Sequence of chain 1.A:
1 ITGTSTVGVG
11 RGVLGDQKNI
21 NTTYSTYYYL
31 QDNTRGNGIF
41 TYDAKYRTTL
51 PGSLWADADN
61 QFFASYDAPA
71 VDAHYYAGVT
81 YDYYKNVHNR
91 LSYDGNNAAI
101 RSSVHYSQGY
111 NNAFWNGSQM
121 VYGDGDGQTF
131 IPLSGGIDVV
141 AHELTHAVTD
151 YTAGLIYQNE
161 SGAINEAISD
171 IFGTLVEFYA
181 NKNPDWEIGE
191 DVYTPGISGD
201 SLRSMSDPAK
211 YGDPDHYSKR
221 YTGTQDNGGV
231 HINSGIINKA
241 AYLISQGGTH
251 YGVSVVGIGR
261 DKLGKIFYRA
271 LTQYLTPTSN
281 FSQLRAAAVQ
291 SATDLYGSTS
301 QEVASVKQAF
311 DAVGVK

The protein below binds the small molecule below.
Small molecule (SMILES): CC(C)C[C@H](NP(=O)(O)CNC(=O)OCc1ccccc1)C(=O)N[C@@H](CCCN)C(=O)O

Binding-site contacts:
Ligand atom N02 contacts residue ASN112 of chain 1.A at 3.1 Å (h-bond).
Ligand atom C18 contacts residue ASN116 of chain 1.A at 3.6 Å.
Ligand atom O01 contacts residue HIS142 of chain 1.A at 3.3 Å (h-bond).
Ligand atom C02 contacts residue ASN112 of chain 1.A at 3.6 Å.
Ligand atom C07 contacts residue HIS231 of chain 1.A at 3.5 Å.
Ligand atom N01 contacts residue ALA113 of chain 1.A at 2.9 Å (h-bond).
Ligand atom O01 contacts residue HIS146 of chain 1.A at 3.6 Å (h-bond).
Ligand atom P01 contacts residue ALA113 of chain 1.A at 3.4 Å.
Ligand atom C02 contacts residue GLU143 of chain 1.A at 3.5 Å.
Ligand atom O05 contacts residue ZN1 of chain 1.B at 2.9 Å.
Ligand atom O03 contacts residue ASN112 of chain 1.A at 3.0 Å (h-bond).
Ligand atom O03 contacts residue HIS231 of chain 1.A at 3.5 Å.
Ligand atom C03 contacts residue LEU202 of chain 1.A at 3.7 Å (hydrophobic).
Ligand atom O04 contacts residue ARG203 of chain 1.A at 2.9 Å (salt-bridge).
Ligand atom C01 contacts residue ASN112 of chain 1.A at 3.7 Å.
Ligand atom C06 contacts residue HIS231 of chain 1.A at 3.6 Å.
Ligand atom O05 contacts residue GLU143 of chain 1.A at 2.6 Å (salt-bridge).
Ligand atom C13 contacts residue TYR157 of chain 1.A at 3.7 Å (hydrophobic).
Ligand atom C09 contacts residue ASN112 of chain 1.A at 3.6 Å.
Ligand atom O01 contacts residue ZN1 of chain 1.B at 2.0 Å.
Ligand atom O01 contacts residue TYR157 of chain 1.A at 3.4 Å (h-bond).
Ligand atom O05 contacts residue ALA113 of chain 1.A at 3.5 Å (h-bond).
Ligand atom C14 contacts residue TYR157 of chain 1.A at 3.6 Å (hydrophobic).
Ligand atom O07 contacts residue TYR157 of chain 1.A at 3.7 Å.
Ligand atom O01 contacts residue GLU166 of chain 1.A at 2.9 Å (salt-bridge).
Ligand atom N01 contacts residue ASN112 of chain 1.A at 3.1 Å (h-bond).
Ligand atom N02 contacts residue HIS231 of chain 1.A at 3.6 Å (h-bond).
Ligand atom C01 contacts residue GLU143 of chain 1.A at 3.7 Å.
Ligand atom O01 contacts residue HIS231 of chain 1.A at 2.8 Å (h-bond).
Ligand atom C10 contacts residue ASN111 of chain 1.A at 3.5 Å.
Ligand atom O02 contacts residue HIS231 of chain 1.A at 3.4 Å (h-bond).
Ligand atom C12 contacts residue ALA113 of chain 1.A at 3.4 Å (hydrophobic).
Ligand atom N03 contacts residue ASN111 of chain 1.A at 2.8 Å (h-bond).
Ligand atom P01 contacts residue ZN1 of chain 1.B at 3.0 Å.
Ligand atom O05 contacts residue HIS146 of chain 1.A at 3.3 Å.
Ligand atom C11 contacts residue HIS231 of chain 1.A at 3.3 Å.
Ligand atom N01 contacts residue GLU143 of chain 1.A at 3.5 Å (salt-bridge).
Ligand atom O04 contacts residue HIS231 of chain 1.A at 3.2 Å.
Ligand atom O06 contacts residue TYR157 of chain 1.A at 3.6 Å.
Ligand atom O07 contacts residue MPD1 of chain 1.K at 3.7 Å.